Binding-site contacts:
Ligand atom C6 contacts residue GLU241 of chain 2.A at 3.4 Å.
Ligand atom C2' contacts residue HIS171 of chain 2.A at 4.1 Å.
Ligand atom O5 contacts residue PHE174 of chain 2.A at 4.0 Å.
Ligand atom C4' contacts residue GLY173 of chain 2.A at 3.8 Å.
Ligand atom C6 contacts residue TRP238 of chain 2.A at 3.4 Å (hydrophobic).
Ligand atom O6 contacts residue THR183 of chain 2.A at 2.8 Å (h-bond).
Ligand atom C4 contacts residue GLU241 of chain 2.A at 3.4 Å.
Ligand atom O5 contacts residue ARG206 of chain 2.A at 3.9 Å.
Ligand atom C6 contacts residue ASP264 of chain 2.A at 4.1 Å.
Ligand atom C5' contacts residue GLY173 of chain 2.A at 4.0 Å.
Ligand atom C3 contacts residue TRP238 of chain 2.A at 3.9 Å (hydrophobic).
Ligand atom C4 contacts residue HIS171 of chain 2.A at 4.0 Å.
Ligand atom O3 contacts residue ASP264 of chain 2.A at 4.0 Å.
Ligand atom C1 contacts residue HIS171 of chain 2.A at 3.8 Å.
Ligand atom O3 contacts residue ARG206 of chain 2.A at 4.0 Å.
Ligand atom O1 contacts residue HIS171 of chain 2.A at 3.5 Å (h-bond).
Ligand atom O4 contacts residue ALA281 of chain 2.A at 3.9 Å.
Ligand atom C4 contacts residue ARG206 of chain 2.A at 4.2 Å.
Ligand atom C2 contacts residue HIS171 of chain 2.A at 3.9 Å.
Ligand atom C3' contacts residue LEU267 of chain 2.A at 4.0 Å (hydrophobic).
Ligand atom C4' contacts residue PHE174 of chain 2.A at 4.1 Å (hydrophobic).
Ligand atom C5 contacts residue TRP238 of chain 2.A at 3.7 Å (hydrophobic).
Ligand atom O6 contacts residue TRP238 of chain 2.A at 3.5 Å (h-bond).
Ligand atom O4 contacts residue ASP264 of chain 2.A at 2.6 Å (salt-bridge).
Ligand atom C2' contacts residue LEU267 of chain 2.A at 4.0 Å (hydrophobic).
Ligand atom C4 contacts residue TRP238 of chain 2.A at 3.6 Å (hydrophobic).
Ligand atom C2 contacts residue ARG206 of chain 2.A at 4.2 Å.
Ligand atom C4 contacts residue LEU267 of chain 2.A at 4.2 Å (hydrophobic).
Ligand atom O4 contacts residue ARG206 of chain 2.A at 2.9 Å (salt-bridge).
Ligand atom C6 contacts residue PRO172 of chain 2.A at 3.9 Å (hydrophobic).
Ligand atom C6 contacts residue TYR202 of chain 2.A at 3.7 Å (hydrophobic).
Ligand atom O6 contacts residue PHE174 of chain 2.A at 3.4 Å.
Ligand atom O4 contacts residue GLU241 of chain 2.A at 2.6 Å (salt-bridge).
Ligand atom C6 contacts residue THR183 of chain 2.A at 3.4 Å.
Ligand atom C5 contacts residue GLU241 of chain 2.A at 4.0 Å.
Ligand atom O4 contacts residue HIS171 of chain 2.A at 3.0 Å.
Ligand atom C5 contacts residue HIS171 of chain 2.A at 4.0 Å.
Ligand atom C4 contacts residue ASP264 of chain 2.A at 3.3 Å.
Ligand atom O5 contacts residue HIS171 of chain 2.A at 3.2 Å.
Ligand atom C6' contacts residue GLY173 of chain 2.A at 4.1 Å.

A protein and the small-molecule ligand that binds it are described below.
Small molecule (SMILES): CCCCCCO[C@@H]1O[C@H](CO)[C@H](O)[C@H](O)[C@H]1O[C@@H]1O[C@@H](C)[C@@H](O)[C@@H](O)[C@@H]1O

Sequence of chain 2.A:
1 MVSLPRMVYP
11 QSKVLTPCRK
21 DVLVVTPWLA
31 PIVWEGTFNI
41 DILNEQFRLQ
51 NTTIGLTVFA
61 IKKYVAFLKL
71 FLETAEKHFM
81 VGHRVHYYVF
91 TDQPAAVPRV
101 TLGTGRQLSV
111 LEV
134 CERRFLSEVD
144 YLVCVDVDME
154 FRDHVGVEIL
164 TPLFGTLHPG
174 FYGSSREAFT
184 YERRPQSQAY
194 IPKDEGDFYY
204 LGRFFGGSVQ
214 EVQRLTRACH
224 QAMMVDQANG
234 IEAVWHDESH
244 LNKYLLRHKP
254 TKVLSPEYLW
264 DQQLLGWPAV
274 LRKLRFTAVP